Binding-site contacts:
Ligand atom C4 contacts residue ASN657 of chain 1.C at 4.2 Å.
Ligand atom N2 contacts residue ASN657 of chain 1.C at 2.9 Å (h-bond).
Ligand atom C5 contacts residue ASN657 of chain 1.C at 3.7 Å.
Ligand atom O5 contacts residue ASN657 of chain 1.C at 2.4 Å (h-bond).
Ligand atom C2 contacts residue ASN657 of chain 1.C at 2.5 Å.
Ligand atom C1 contacts residue ASN657 of chain 1.C at 1.4 Å.
Ligand atom C7 contacts residue ASN657 of chain 1.C at 3.1 Å.
Ligand atom C8 contacts residue ASN657 of chain 1.C at 4.3 Å.
Ligand atom C8 contacts residue HIS655 of chain 1.C at 4.0 Å.
Ligand atom C3 contacts residue ASN657 of chain 1.C at 3.8 Å.
Ligand atom O7 contacts residue ASN657 of chain 1.C at 2.9 Å (h-bond).

This small molecule binds to this protein.
Small molecule (SMILES): CC(=O)N[C@@H]1[C@@H](O)[C@H](O)[C@@H](CO)O[C@H]1O

Sequence of chain 1.C:
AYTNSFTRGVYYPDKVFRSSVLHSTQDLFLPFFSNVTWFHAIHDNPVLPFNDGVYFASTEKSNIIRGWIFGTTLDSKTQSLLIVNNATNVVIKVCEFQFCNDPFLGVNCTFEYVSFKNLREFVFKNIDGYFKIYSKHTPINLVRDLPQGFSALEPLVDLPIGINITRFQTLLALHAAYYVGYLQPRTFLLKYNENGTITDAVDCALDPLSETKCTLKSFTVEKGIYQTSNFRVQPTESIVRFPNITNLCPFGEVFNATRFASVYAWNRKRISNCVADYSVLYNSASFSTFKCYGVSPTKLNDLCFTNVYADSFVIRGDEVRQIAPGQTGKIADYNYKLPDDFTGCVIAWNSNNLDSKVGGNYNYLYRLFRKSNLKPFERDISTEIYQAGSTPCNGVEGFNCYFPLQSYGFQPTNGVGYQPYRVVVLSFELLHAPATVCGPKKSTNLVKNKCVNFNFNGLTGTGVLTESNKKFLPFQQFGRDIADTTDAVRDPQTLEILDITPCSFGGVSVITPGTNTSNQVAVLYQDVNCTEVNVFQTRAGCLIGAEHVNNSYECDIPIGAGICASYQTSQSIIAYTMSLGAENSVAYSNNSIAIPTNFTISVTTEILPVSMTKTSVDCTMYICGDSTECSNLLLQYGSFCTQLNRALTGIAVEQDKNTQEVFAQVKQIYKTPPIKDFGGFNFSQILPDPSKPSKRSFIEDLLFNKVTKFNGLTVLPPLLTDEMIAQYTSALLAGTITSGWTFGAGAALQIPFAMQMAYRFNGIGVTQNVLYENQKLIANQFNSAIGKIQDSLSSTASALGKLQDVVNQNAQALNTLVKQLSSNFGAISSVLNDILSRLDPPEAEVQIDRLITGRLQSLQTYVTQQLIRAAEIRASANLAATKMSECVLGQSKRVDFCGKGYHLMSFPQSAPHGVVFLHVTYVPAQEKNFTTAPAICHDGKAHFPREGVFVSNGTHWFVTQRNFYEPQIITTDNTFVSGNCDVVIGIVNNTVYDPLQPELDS